This small molecule binds to this protein.
Small molecule (SMILES): Nc1ncnc2c1ncn2[C@@H]1O[C@H](CO[P](=O)(O)O[P](=O)(O)CP(=O)(O)O)[C@@H](O)[C@H]1O

Binding-site contacts:
Ligand atom C5' contacts residue VAL51 of chain 1.B at 3.6 Å (hydrophobic).
Ligand atom O2G contacts residue ASP200 of chain 1.B at 3.0 Å (salt-bridge).
Ligand atom O2' contacts residue LEU189 of chain 1.B at 3.9 Å.
Ligand atom O1A contacts residue LYS73 of chain 1.B at 4.0 Å.
Ligand atom O1G contacts residue ASN187 of chain 1.B at 2.7 Å (h-bond).
Ligand atom N7 contacts residue VAL51 of chain 1.B at 3.9 Å.
Ligand atom O3G contacts residue ASN187 of chain 1.B at 2.8 Å (h-bond).
Ligand atom O4' contacts residue VAL51 of chain 1.B at 3.9 Å.
Ligand atom C6 contacts residue LEU189 of chain 1.B at 3.4 Å (hydrophobic).
Ligand atom N6 contacts residue GLU121 of chain 1.B at 2.6 Å (salt-bridge).
Ligand atom O2' contacts residue ASN127 of chain 1.B at 3.7 Å.
Ligand atom O2G contacts residue ASN187 of chain 1.B at 3.2 Å (h-bond).
Ligand atom C6 contacts residue GLU121 of chain 1.B at 3.8 Å.
Ligand atom O2G contacts residue ARG186 of chain 1.B at 3.7 Å.
Ligand atom N1 contacts residue GLU121 of chain 1.B at 3.9 Å.
Ligand atom PG contacts residue ASP200 of chain 1.B at 3.4 Å.
Ligand atom N6 contacts residue VAL120 of chain 1.B at 3.4 Å.
Ligand atom O2G contacts residue ASP182 of chain 1.B at 3.9 Å.
Ligand atom O1B contacts residue ALA47 of chain 1.B at 3.3 Å (h-bond).
Ligand atom C5' contacts residue GLY44 of chain 1.B at 4.0 Å.
Ligand atom N6 contacts residue LEU189 of chain 1.B at 3.6 Å.
Ligand atom O3G contacts residue ARG186 of chain 1.B at 3.0 Å.
Ligand atom C8 contacts residue VAL51 of chain 1.B at 3.9 Å (hydrophobic).
Ligand atom O1B contacts residue GLY46 of chain 1.B at 3.8 Å.
Ligand atom O2B contacts residue GLY46 of chain 1.B at 3.1 Å.
Ligand atom O3A contacts residue ASP200 of chain 1.B at 3.8 Å.
Ligand atom O2A contacts residue LYS73 of chain 1.B at 3.7 Å.
Ligand atom C6 contacts residue ALA71 of chain 1.B at 3.7 Å (hydrophobic).
Ligand atom C2 contacts residue ALA123 of chain 1.B at 3.2 Å (hydrophobic).
Ligand atom N1 contacts residue LEU189 of chain 1.B at 3.9 Å.
Ligand atom O2B contacts residue GLU45 of chain 1.B at 3.7 Å.
Ligand atom N1 contacts residue TYR122 of chain 1.B at 3.8 Å.
Ligand atom C2 contacts residue TYR122 of chain 1.B at 3.9 Å (hydrophobic).
Ligand atom N1 contacts residue ALA123 of chain 1.B at 3.1 Å (h-bond).
Ligand atom C5 contacts residue LEU189 of chain 1.B at 3.4 Å (hydrophobic).
Ligand atom O1G contacts residue ASP200 of chain 1.B at 2.6 Å (salt-bridge).
Ligand atom N6 contacts residue ALA71 of chain 1.B at 3.4 Å.
Ligand atom O4' contacts residue LEU43 of chain 1.B at 3.5 Å (h-bond).
Ligand atom N7 contacts residue LEU189 of chain 1.B at 3.7 Å.
Ligand atom PG contacts residue ASN187 of chain 1.B at 3.0 Å.

Sequence of chain 1.B:
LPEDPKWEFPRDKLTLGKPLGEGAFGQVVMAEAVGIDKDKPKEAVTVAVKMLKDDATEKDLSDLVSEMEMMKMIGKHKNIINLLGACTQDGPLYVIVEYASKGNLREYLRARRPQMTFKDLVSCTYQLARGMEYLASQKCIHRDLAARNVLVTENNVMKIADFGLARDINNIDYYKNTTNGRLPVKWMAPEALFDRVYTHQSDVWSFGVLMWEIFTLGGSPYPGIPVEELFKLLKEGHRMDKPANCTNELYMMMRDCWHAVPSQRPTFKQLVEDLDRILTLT